Binding-site contacts:
Ligand atom C3 contacts residue ASN49 of chain 1.A at 3.9 Å.
Ligand atom O6 contacts residue THR51 of chain 1.A at 3.8 Å.
Ligand atom C1 contacts residue ASN49 of chain 1.A at 1.4 Å.
Ligand atom C5 contacts residue THR51 of chain 1.A at 3.8 Å.
Ligand atom O6 contacts residue SER55 of chain 1.A at 4.3 Å.
Ligand atom O5 contacts residue LYS52 of chain 1.A at 3.4 Å.
Ligand atom C5 contacts residue LYS52 of chain 1.A at 4.1 Å.
Ligand atom N2 contacts residue ASN49 of chain 1.A at 2.9 Å (h-bond).
Ligand atom C4 contacts residue ASN49 of chain 1.A at 4.3 Å.
Ligand atom O5 contacts residue ASN49 of chain 1.A at 2.4 Å (h-bond).
Ligand atom C7 contacts residue LYS226 of chain 1.A at 3.8 Å.
Ligand atom C8 contacts residue LYS226 of chain 1.A at 3.3 Å.
Ligand atom O7 contacts residue LYS226 of chain 1.A at 3.2 Å.
Ligand atom C6 contacts residue LYS52 of chain 1.A at 3.6 Å.
Ligand atom O7 contacts residue ASN49 of chain 1.A at 3.2 Å (h-bond).
Ligand atom C7 contacts residue ASN49 of chain 1.A at 3.3 Å.
Ligand atom C8 contacts residue LEU227 of chain 1.A at 3.3 Å (hydrophobic).
Ligand atom C6 contacts residue THR51 of chain 1.A at 3.9 Å.
Ligand atom C5 contacts residue ASN49 of chain 1.A at 3.6 Å.
Ligand atom C2 contacts residue ASN49 of chain 1.A at 2.5 Å.
Ligand atom C6 contacts residue SER55 of chain 1.A at 4.4 Å.
Ligand atom C8 contacts residue ASN49 of chain 1.A at 4.4 Å.
Ligand atom C1 contacts residue LYS52 of chain 1.A at 4.2 Å.

A protein and the small-molecule ligand that binds it are described below.
Small molecule (SMILES): CC(=O)N[C@@H]1[C@@H](O)[C@H](O)[C@@H](CO)O[C@H]1O

Sequence of chain 1.A:
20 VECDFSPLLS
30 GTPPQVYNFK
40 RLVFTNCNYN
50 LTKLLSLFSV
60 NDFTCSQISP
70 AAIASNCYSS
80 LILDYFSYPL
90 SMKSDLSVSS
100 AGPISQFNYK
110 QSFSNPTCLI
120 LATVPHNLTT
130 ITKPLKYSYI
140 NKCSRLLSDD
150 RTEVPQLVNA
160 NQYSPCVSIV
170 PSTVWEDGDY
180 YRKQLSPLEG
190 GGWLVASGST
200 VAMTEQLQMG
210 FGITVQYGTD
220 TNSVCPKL